Sequence of chain 1.B:
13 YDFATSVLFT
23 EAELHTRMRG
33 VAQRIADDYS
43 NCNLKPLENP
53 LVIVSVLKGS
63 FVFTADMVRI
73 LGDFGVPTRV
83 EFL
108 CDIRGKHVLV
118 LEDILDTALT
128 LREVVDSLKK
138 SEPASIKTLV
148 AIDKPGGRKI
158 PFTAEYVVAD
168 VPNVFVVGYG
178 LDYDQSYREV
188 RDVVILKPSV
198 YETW

Binding-site contacts:
Ligand atom O18 contacts residue ALA125 of chain 1.B at 2.9 Å (h-bond).
Ligand atom C04 contacts residue ASP179 of chain 1.B at 3.6 Å.
Ligand atom C15 contacts residue ILE121 of chain 1.B at 4.0 Å (hydrophobic).
Ligand atom C04 contacts residue LEU178 of chain 1.B at 4.1 Å (hydrophobic).
Ligand atom O19 contacts residue THR124 of chain 1.B at 2.8 Å (h-bond).
Ligand atom O17 contacts residue THR127 of chain 1.B at 2.7 Å (h-bond).
Ligand atom O01 contacts residue LYS151 of chain 1.B at 3.2 Å (salt-bridge).
Ligand atom O17 contacts residue THR124 of chain 1.B at 3.0 Å (h-bond).
Ligand atom O17 contacts residue LEU126 of chain 1.B at 4.1 Å.
Ligand atom C07 contacts residue LYS151 of chain 1.B at 3.8 Å.
Ligand atom O18 contacts residue THR124 of chain 1.B at 2.9 Å (h-bond).
Ligand atom C04 contacts residue VAL173 of chain 1.B at 3.6 Å (hydrophobic).
Ligand atom C02 contacts residue ILE121 of chain 1.B at 3.6 Å (hydrophobic).
Ligand atom N03 contacts residue PHE172 of chain 1.B at 3.6 Å.
Ligand atom O18 contacts residue ASP123 of chain 1.B at 3.0 Å (salt-bridge).
Ligand atom N08 contacts residue ILE121 of chain 1.B at 3.6 Å.
Ligand atom C02 contacts residue VAL173 of chain 1.B at 3.3 Å (hydrophobic).
Ligand atom C07 contacts residue ILE121 of chain 1.B at 3.4 Å (hydrophobic).
Ligand atom N03 contacts residue VAL173 of chain 1.B at 2.6 Å (h-bond).
Ligand atom C06 contacts residue ILE121 of chain 1.B at 4.0 Å (hydrophobic).
Ligand atom N03 contacts residue LEU178 of chain 1.B at 4.1 Å.
Ligand atom O01 contacts residue VAL173 of chain 1.B at 2.8 Å (h-bond).
Ligand atom C14 contacts residue LEU59 of chain 1.B at 3.9 Å (hydrophobic).
Ligand atom P16 contacts residue THR127 of chain 1.B at 4.0 Å.
Ligand atom O01 contacts residue ILE121 of chain 1.B at 3.8 Å.
Ligand atom C12 contacts residue ILE121 of chain 1.B at 3.8 Å (hydrophobic).
Ligand atom C04 contacts residue PHE172 of chain 1.B at 3.9 Å (hydrophobic).
Ligand atom O01 contacts residue PHE172 of chain 1.B at 3.5 Å.
Ligand atom C14 contacts residue THR127 of chain 1.B at 3.9 Å.
Ligand atom P16 contacts residue ALA125 of chain 1.B at 4.1 Å.
Ligand atom N08 contacts residue LYS151 of chain 1.B at 3.2 Å (salt-bridge).
Ligand atom O19 contacts residue ASP123 of chain 1.B at 3.3 Å.
Ligand atom P16 contacts residue ASP123 of chain 1.B at 4.0 Å.
Ligand atom C07 contacts residue PHE172 of chain 1.B at 4.0 Å (hydrophobic).
Ligand atom C02 contacts residue LYS151 of chain 1.B at 3.9 Å.
Ligand atom P16 contacts residue THR124 of chain 1.B at 3.2 Å.
Ligand atom C09 contacts residue ASP123 of chain 1.B at 4.0 Å.
Ligand atom O18 contacts residue LEU122 of chain 1.B at 4.1 Å.
Ligand atom C02 contacts residue PHE172 of chain 1.B at 3.6 Å (hydrophobic).
Ligand atom O01 contacts residue VAL171 of chain 1.B at 3.8 Å.

The small molecule below binds the protein below.
Small molecule (SMILES): O=c1nc[nH]c2c1ncn2CCCCCP(=O)(O)O